Binding-site contacts:
Ligand atom N10 contacts residue TRP204 of chain 1.A at 4.0 Å.
Ligand atom O12 contacts residue VAL257 of chain 1.A at 4.2 Å.
Ligand atom C03 contacts residue ASN249 of chain 1.A at 3.8 Å.
Ligand atom S09 contacts residue TRP204 of chain 1.A at 4.3 Å.
Ligand atom N10 contacts residue LEU242 of chain 1.A at 4.5 Å.
Ligand atom C08 contacts residue THR217 of chain 1.A at 3.5 Å.
Ligand atom N01 contacts residue THR217 of chain 1.A at 2.8 Å (h-bond).
Ligand atom C06 contacts residue ARG245 of chain 1.A at 4.1 Å.
Ligand atom C02 contacts residue THR217 of chain 1.A at 3.3 Å.
Ligand atom C06 contacts residue ASN249 of chain 1.A at 4.3 Å.
Ligand atom C03 contacts residue THR217 of chain 1.A at 4.3 Å.
Ligand atom O11 contacts residue THR208 of chain 1.A at 4.2 Å.
Ligand atom S09 contacts residue ILE223 of chain 1.A at 4.3 Å.
Ligand atom O12 contacts residue THR217 of chain 1.A at 4.3 Å.
Ligand atom C02 contacts residue ASN249 of chain 1.A at 3.6 Å.
Ligand atom N10 contacts residue ALA246 of chain 1.A at 3.2 Å.
Ligand atom N01 contacts residue ASN249 of chain 1.A at 4.1 Å.
Ligand atom N01 contacts residue GLN218 of chain 1.A at 3.9 Å.
Ligand atom O11 contacts residue ILE223 of chain 1.A at 4.4 Å.
Ligand atom C08 contacts residue ASN249 of chain 1.A at 3.9 Å.
Ligand atom O04 contacts residue ASN249 of chain 1.A at 3.6 Å.
Ligand atom O11 contacts residue THR217 of chain 1.A at 4.3 Å.
Ligand atom C05 contacts residue ARG245 of chain 1.A at 4.1 Å.
Ligand atom C07 contacts residue ASN249 of chain 1.A at 4.2 Å.
Ligand atom C05 contacts residue ASN249 of chain 1.A at 3.9 Å.
Ligand atom N10 contacts residue ILE223 of chain 1.A at 3.6 Å.
Ligand atom O12 contacts residue VAL220 of chain 1.A at 4.1 Å.
Ligand atom O11 contacts residue TRP204 of chain 1.A at 3.1 Å.
Ligand atom O11 contacts residue VAL220 of chain 1.A at 4.1 Å.
Ligand atom O12 contacts residue ILE223 of chain 1.A at 4.0 Å.

Sequence of chain 1.A:
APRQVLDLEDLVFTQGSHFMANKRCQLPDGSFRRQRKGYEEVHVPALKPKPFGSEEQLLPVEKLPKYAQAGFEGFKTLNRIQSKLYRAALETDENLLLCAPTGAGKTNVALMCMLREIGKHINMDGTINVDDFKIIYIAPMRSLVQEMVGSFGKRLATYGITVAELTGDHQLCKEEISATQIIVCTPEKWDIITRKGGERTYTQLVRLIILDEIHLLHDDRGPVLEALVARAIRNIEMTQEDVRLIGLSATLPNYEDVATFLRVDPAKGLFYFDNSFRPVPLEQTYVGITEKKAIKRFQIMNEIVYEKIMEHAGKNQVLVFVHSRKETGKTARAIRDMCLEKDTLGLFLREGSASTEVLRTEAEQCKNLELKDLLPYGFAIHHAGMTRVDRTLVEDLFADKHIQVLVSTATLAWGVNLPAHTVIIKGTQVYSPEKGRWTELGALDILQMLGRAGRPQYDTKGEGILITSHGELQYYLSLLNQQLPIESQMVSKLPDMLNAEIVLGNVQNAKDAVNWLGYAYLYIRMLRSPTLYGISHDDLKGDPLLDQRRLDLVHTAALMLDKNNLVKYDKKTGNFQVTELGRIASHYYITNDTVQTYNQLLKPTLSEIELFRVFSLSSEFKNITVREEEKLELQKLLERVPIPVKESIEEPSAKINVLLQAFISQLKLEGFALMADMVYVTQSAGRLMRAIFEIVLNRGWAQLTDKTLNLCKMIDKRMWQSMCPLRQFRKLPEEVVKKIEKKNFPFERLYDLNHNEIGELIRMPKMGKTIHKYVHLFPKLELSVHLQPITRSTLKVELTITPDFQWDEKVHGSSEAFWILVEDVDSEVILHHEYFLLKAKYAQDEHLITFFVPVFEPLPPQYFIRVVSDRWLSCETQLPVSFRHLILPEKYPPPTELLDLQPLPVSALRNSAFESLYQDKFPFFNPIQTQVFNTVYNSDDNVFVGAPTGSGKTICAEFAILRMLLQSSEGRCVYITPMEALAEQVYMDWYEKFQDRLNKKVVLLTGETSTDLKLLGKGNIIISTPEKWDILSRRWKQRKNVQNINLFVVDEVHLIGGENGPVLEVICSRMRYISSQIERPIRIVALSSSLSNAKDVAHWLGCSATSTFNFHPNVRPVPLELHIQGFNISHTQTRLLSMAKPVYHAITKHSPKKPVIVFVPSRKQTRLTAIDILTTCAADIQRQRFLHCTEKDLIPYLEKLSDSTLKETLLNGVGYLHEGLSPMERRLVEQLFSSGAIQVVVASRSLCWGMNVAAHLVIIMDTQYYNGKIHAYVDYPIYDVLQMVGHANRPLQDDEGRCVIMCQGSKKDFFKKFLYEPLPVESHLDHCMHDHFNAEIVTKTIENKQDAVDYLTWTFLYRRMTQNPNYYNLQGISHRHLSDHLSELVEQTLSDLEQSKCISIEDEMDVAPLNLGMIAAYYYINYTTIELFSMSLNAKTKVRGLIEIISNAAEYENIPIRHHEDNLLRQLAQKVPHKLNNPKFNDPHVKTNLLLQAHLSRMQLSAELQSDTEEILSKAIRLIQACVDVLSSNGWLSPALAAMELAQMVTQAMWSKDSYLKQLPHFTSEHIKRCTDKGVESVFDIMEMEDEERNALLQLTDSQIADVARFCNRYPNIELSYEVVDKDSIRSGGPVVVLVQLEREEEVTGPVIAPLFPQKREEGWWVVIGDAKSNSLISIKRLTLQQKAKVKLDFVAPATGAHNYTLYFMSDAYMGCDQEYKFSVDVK

The protein below binds the small molecule below.
Small molecule (SMILES): Nc1cc(S(N)(=O)=O)ccc1O